Sequence of chain 1.A:
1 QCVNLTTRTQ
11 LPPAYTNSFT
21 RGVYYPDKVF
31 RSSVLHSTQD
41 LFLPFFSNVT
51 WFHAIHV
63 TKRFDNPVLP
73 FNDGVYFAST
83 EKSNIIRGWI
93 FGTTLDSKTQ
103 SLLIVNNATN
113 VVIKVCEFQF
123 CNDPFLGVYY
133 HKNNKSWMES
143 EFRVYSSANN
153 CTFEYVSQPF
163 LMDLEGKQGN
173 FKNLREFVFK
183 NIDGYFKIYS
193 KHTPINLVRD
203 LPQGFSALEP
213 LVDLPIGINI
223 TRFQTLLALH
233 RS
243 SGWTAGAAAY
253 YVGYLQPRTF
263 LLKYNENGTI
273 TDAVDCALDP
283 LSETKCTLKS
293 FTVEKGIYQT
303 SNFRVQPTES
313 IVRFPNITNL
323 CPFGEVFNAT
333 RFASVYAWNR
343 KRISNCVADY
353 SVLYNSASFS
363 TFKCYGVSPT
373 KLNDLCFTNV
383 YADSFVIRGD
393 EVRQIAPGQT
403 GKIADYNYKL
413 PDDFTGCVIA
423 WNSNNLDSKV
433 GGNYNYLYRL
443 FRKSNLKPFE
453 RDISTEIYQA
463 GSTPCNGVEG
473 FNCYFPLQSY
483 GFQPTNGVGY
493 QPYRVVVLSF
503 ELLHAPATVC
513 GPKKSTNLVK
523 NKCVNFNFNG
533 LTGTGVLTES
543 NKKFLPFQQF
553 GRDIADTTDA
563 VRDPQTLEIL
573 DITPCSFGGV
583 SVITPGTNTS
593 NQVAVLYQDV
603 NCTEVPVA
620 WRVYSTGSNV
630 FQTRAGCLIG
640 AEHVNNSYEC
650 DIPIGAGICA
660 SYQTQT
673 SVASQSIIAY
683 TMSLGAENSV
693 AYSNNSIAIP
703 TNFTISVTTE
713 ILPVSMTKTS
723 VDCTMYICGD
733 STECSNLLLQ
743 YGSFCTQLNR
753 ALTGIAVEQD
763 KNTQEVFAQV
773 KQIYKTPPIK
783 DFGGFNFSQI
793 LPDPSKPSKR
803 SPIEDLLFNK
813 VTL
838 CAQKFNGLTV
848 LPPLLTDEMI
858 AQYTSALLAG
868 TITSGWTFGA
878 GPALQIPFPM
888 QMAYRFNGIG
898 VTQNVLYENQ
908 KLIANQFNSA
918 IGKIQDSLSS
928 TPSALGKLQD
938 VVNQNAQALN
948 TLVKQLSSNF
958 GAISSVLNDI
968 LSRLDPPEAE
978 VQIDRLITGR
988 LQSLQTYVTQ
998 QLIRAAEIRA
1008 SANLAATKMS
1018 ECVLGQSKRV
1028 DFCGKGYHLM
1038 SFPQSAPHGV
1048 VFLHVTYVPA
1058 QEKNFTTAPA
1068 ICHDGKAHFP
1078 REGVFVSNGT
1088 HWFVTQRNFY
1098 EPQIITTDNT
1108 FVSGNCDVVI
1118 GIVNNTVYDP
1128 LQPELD

This small molecule binds to this protein.
Small molecule (SMILES): CC(=O)N[C@@H]1[C@@H](O)[C@H](O)[C@@H](CO)O[C@H]1O

Binding-site contacts:
Ligand atom C3 contacts residue ASN590 of chain 1.A at 3.8 Å.
Ligand atom C5 contacts residue ASN590 of chain 1.A at 3.7 Å.
Ligand atom C1 contacts residue ASN590 of chain 1.A at 1.4 Å.
Ligand atom N2 contacts residue ASN590 of chain 1.A at 2.9 Å (h-bond).
Ligand atom C8 contacts residue ASN590 of chain 1.A at 4.4 Å.
Ligand atom O7 contacts residue ASN590 of chain 1.A at 4.5 Å.
Ligand atom C2 contacts residue ASN590 of chain 1.A at 2.5 Å.
Ligand atom C7 contacts residue ASN590 of chain 1.A at 3.9 Å.
Ligand atom C4 contacts residue ASN590 of chain 1.A at 4.2 Å.
Ligand atom O5 contacts residue ASN590 of chain 1.A at 2.4 Å (h-bond).